Binding-site contacts:
Ligand atom C4 contacts residue ASN17 of chain 1.D at 4.2 Å.
Ligand atom O6 contacts residue LYS9 of chain 1.D at 3.4 Å (salt-bridge).
Ligand atom O5 contacts residue LYS9 of chain 1.D at 3.2 Å (salt-bridge).
Ligand atom C8 contacts residue THR34 of chain 1.D at 3.9 Å.
Ligand atom C8 contacts residue ALA36 of chain 1.D at 4.2 Å (hydrophobic).
Ligand atom C8 contacts residue GLY15 of chain 1.D at 3.4 Å.
Ligand atom C8 contacts residue ASN17 of chain 1.D at 4.4 Å.
Ligand atom O5 contacts residue LEU123 of chain 1.D at 3.8 Å.
Ligand atom C6 contacts residue LYS9 of chain 1.D at 4.1 Å.
Ligand atom C5 contacts residue ASN17 of chain 1.D at 3.6 Å.
Ligand atom C7 contacts residue GLY15 of chain 1.D at 4.2 Å.
Ligand atom C7 contacts residue ASN17 of chain 1.D at 3.4 Å.
Ligand atom C3 contacts residue ASN17 of chain 1.D at 3.8 Å.
Ligand atom C7 contacts residue THR34 of chain 1.D at 4.0 Å.
Ligand atom C2 contacts residue ASN17 of chain 1.D at 2.5 Å.
Ligand atom C1 contacts residue ASN17 of chain 1.D at 1.3 Å.
Ligand atom C1 contacts residue LYS9 of chain 1.D at 4.0 Å.
Ligand atom N2 contacts residue ASN17 of chain 1.D at 3.0 Å (h-bond).
Ligand atom O7 contacts residue THR34 of chain 1.D at 3.2 Å.
Ligand atom C5 contacts residue LYS9 of chain 1.D at 4.2 Å.
Ligand atom C6 contacts residue LEU123 of chain 1.D at 4.5 Å (hydrophobic).
Ligand atom O7 contacts residue ASN17 of chain 1.D at 3.5 Å (h-bond).
Ligand atom C1 contacts residue LEU123 of chain 1.D at 4.1 Å (hydrophobic).
Ligand atom O6 contacts residue LEU123 of chain 1.D at 3.6 Å.
Ligand atom C5 contacts residue LEU123 of chain 1.D at 4.1 Å (hydrophobic).
Ligand atom N2 contacts residue GLY15 of chain 1.D at 4.1 Å.
Ligand atom O5 contacts residue ASN17 of chain 1.D at 2.3 Å (h-bond).

Sequence of chain 1.D:
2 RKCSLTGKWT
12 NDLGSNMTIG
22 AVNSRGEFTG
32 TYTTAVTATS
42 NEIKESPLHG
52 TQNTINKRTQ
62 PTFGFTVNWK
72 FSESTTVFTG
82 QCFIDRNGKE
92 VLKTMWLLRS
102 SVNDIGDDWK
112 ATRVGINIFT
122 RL

The protein below binds the small molecule below.
Small molecule (SMILES): CC(=O)N[C@@H]1[C@@H](O)[C@H](O)[C@@H](CO)O[C@H]1O